The protein below binds the small molecule below.
Small molecule (SMILES): CC(=O)N[C@@H]1[C@@H](O)[C@H](O)[C@@H](CO)O[C@H]1O

Binding-site contacts:
Ligand atom O6 contacts residue SER157 of chain 31.C at 4.4 Å.
Ligand atom C2 contacts residue ASN154 of chain 31.C at 2.5 Å.
Ligand atom C5 contacts residue SER156 of chain 31.C at 4.4 Å.
Ligand atom C6 contacts residue SER157 of chain 31.C at 4.1 Å.
Ligand atom C5 contacts residue ASN154 of chain 31.C at 3.6 Å.
Ligand atom C1 contacts residue SER157 of chain 31.C at 4.2 Å.
Ligand atom O5 contacts residue SER156 of chain 31.C at 4.3 Å.
Ligand atom C8 contacts residue ASN154 of chain 31.C at 3.8 Å.
Ligand atom C1 contacts residue ASN154 of chain 31.C at 1.4 Å.
Ligand atom O5 contacts residue ASN154 of chain 31.C at 2.3 Å (h-bond).
Ligand atom C3 contacts residue ASN154 of chain 31.C at 3.9 Å.
Ligand atom C5 contacts residue SER157 of chain 31.C at 4.3 Å.
Ligand atom C4 contacts residue ASN154 of chain 31.C at 4.2 Å.
Ligand atom C1 contacts residue SER156 of chain 31.C at 4.1 Å.
Ligand atom O5 contacts residue SER157 of chain 31.C at 3.5 Å (h-bond).
Ligand atom O7 contacts residue ASN154 of chain 31.C at 3.8 Å.
Ligand atom C7 contacts residue ASN154 of chain 31.C at 3.4 Å.
Ligand atom N2 contacts residue ASN154 of chain 31.C at 3.1 Å (h-bond).

Sequence of chain 31.C:
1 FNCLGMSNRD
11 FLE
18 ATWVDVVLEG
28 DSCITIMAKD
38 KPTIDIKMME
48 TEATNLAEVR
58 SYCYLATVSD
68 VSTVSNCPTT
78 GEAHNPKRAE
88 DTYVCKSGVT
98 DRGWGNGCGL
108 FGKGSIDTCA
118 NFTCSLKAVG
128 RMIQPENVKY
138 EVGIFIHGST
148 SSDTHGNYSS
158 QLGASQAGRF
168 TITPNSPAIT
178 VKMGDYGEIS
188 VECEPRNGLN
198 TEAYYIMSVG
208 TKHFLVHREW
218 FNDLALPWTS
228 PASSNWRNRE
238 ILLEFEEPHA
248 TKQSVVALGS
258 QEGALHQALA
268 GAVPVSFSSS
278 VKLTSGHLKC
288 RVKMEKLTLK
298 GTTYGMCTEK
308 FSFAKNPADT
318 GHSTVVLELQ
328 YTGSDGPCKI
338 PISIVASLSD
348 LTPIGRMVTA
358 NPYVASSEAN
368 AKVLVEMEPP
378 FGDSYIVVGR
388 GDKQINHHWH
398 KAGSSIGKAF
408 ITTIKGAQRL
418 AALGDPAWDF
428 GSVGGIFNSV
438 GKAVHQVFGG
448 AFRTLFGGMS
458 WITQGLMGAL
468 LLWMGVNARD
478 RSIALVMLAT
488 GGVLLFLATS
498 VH